The protein below binds the small molecule below.
Small molecule (SMILES): Cc1cn([C@H]2C[C@H](O[P](=O)(O)OC[C@H]3O[C@@H](n4cnc5c(=O)nc(N)[nH]c54)C[C@@H]3O)[C@@H](CO[P](=O)(O)O[C@H]3C[C@H](n4cnc5c(=O)nc(N)[nH]c54)O[C@@H]3CO[P](=O)(O)O[C@H]3C[C@H](n4ccc(N)nc4=O)O[C@@H]3CO[P](=O)(O)O[C@H]3C[C@H](n4cnc5c(N)ncnc54)O[C@@H]3CO[P](=O)(O)O[C@H]3C[C@H](n4ccc(N)nc4=O)O[C@@H]3CO[P](=O)(O)O[C@H]3C[C@H](n4cnc5c(=O)nc(N)[nH]c54)O[C@@H]3CO)O2)c(=O)[nH]c1=O

Sequence of chain 2.A:
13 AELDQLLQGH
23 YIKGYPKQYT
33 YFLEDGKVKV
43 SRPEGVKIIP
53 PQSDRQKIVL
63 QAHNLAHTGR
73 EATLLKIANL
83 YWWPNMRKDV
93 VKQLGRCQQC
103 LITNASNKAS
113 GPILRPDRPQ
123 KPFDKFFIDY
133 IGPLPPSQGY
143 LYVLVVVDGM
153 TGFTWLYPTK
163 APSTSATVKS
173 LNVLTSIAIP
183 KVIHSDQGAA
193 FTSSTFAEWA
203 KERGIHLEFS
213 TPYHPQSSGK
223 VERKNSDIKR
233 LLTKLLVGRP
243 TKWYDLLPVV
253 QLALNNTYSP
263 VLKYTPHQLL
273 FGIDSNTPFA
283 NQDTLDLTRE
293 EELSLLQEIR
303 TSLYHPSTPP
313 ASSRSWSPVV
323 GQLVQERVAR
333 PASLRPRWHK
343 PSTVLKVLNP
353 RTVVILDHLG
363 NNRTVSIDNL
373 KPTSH

Binding-site contacts:
Ligand atom C5' contacts residue ASP188 of chain 2.A at 3.5 Å.
Ligand atom P contacts residue GLN189 of chain 2.A at 4.0 Å.
Ligand atom OP1 contacts residue ASP188 of chain 2.A at 3.2 Å.
Ligand atom C4' contacts residue GLN189 of chain 2.A at 3.7 Å.
Ligand atom C5 contacts residue ARG332 of chain 2.A at 3.5 Å.
Ligand atom O4' contacts residue GLN189 of chain 2.A at 4.2 Å.
Ligand atom C3' contacts residue ASP188 of chain 2.A at 3.4 Å.
Ligand atom C3' contacts residue MG1 of chain 2.H at 3.3 Å.
Ligand atom P contacts residue TYR215 of chain 2.A at 3.9 Å.
Ligand atom C5' contacts residue GLY190 of chain 2.A at 3.4 Å.
Ligand atom OP2 contacts residue PRO214 of chain 2.A at 3.8 Å.
Ligand atom C6 contacts residue ARG332 of chain 2.A at 3.5 Å.
Ligand atom C4' contacts residue MG1 of chain 2.H at 3.6 Å.
Ligand atom C2' contacts residue TYR215 of chain 2.A at 4.0 Å (hydrophobic).
Ligand atom C6 contacts residue TYR215 of chain 2.A at 3.7 Å (hydrophobic).
Ligand atom N2 contacts residue ALA191 of chain 2.A at 3.6 Å.
Ligand atom P contacts residue TYR215 of chain 2.A at 4.0 Å.
Ligand atom O6 contacts residue ARG332 of chain 2.A at 2.8 Å (salt-bridge).
Ligand atom C2' contacts residue TYR215 of chain 2.A at 4.0 Å (hydrophobic).
Ligand atom C4' contacts residue ASP188 of chain 2.A at 3.6 Å.
Ligand atom C7 contacts residue ARG332 of chain 2.A at 3.5 Å.
Ligand atom N7 contacts residue ARG332 of chain 2.A at 3.1 Å (salt-bridge).
Ligand atom O4 contacts residue ARG332 of chain 2.A at 3.6 Å (salt-bridge).
Ligand atom C5' contacts residue GLN189 of chain 2.A at 3.7 Å.
Ligand atom OP1 contacts residue GLN189 of chain 2.A at 2.9 Å (h-bond).
Ligand atom O5' contacts residue TYR215 of chain 2.A at 3.5 Å (h-bond).
Ligand atom C4 contacts residue ARG332 of chain 2.A at 3.5 Å.
Ligand atom OP2 contacts residue ARG365 of chain 2.A at 3.2 Å (salt-bridge).
Ligand atom C5 contacts residue ARG332 of chain 2.A at 3.6 Å.
Ligand atom C5' contacts residue GLN189 of chain 2.A at 4.0 Å.
Ligand atom OP2 contacts residue TYR215 of chain 2.A at 2.9 Å (h-bond).
Ligand atom OP2 contacts residue TYR215 of chain 2.A at 2.8 Å (h-bond).
Ligand atom OP1 contacts residue LEU361 of chain 2.A at 4.0 Å.
Ligand atom O3' contacts residue MG1 of chain 2.H at 2.1 Å.
Ligand atom O3' contacts residue GLN189 of chain 2.A at 3.3 Å.
Ligand atom OP1 contacts residue ARG365 of chain 2.A at 2.6 Å (salt-bridge).
Ligand atom P contacts residue ARG365 of chain 2.A at 3.6 Å.
Ligand atom C4' contacts residue GLY190 of chain 2.A at 4.0 Å.
Ligand atom C7 contacts residue TYR215 of chain 2.A at 3.9 Å (hydrophobic).
Ligand atom O3' contacts residue ASP188 of chain 2.A at 2.9 Å (salt-bridge).